This small molecule binds to this protein.
Small molecule (SMILES): CN(C)C[C@H](O)COc1ccc(Nc2ncc3[nH]c(=O)c(=O)n(-c4ccc5c(c4)CCC5)c3n2)cc1

Sequence of chain 1.A:
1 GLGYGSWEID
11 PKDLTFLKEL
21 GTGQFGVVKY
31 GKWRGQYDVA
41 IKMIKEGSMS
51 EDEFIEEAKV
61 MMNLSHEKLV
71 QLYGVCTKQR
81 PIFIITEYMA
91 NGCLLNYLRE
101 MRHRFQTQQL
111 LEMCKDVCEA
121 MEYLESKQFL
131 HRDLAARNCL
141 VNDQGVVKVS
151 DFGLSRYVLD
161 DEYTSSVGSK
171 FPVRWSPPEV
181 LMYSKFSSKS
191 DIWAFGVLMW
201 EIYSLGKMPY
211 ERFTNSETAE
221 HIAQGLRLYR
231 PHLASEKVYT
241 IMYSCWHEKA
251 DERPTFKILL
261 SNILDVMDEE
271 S

Binding-site contacts:
Ligand atom C19 contacts residue ALA40 of chain 1.A at 3.4 Å (hydrophobic).
Ligand atom O7 contacts residue LEU20 of chain 1.A at 3.8 Å.
Ligand atom C20 contacts residue LEU140 of chain 1.A at 3.4 Å (hydrophobic).
Ligand atom C24 contacts residue LYS42 of chain 1.A at 3.4 Å.
Ligand atom C17 contacts residue MET89 of chain 1.A at 3.7 Å (hydrophobic).
Ligand atom C19 contacts residue GLU87 of chain 1.A at 3.3 Å.
Ligand atom C20 contacts residue THR86 of chain 1.A at 3.7 Å.
Ligand atom C17 contacts residue LEU20 of chain 1.A at 3.8 Å (hydrophobic).
Ligand atom N18 contacts residue TYR88 of chain 1.A at 3.9 Å.
Ligand atom C22 contacts residue LYS42 of chain 1.A at 3.5 Å.
Ligand atom N21 contacts residue ALA40 of chain 1.A at 3.7 Å.
Ligand atom C14 contacts residue GLY92 of chain 1.A at 3.6 Å.
Ligand atom O25 contacts residue VAL28 of chain 1.A at 3.8 Å.
Ligand atom C8 contacts residue LEU20 of chain 1.A at 3.5 Å (hydrophobic).
Ligand atom O23 contacts residue THR86 of chain 1.A at 3.5 Å.
Ligand atom C32 contacts residue LEU20 of chain 1.A at 3.7 Å (hydrophobic).
Ligand atom C20 contacts residue ALA40 of chain 1.A at 3.5 Å (hydrophobic).
Ligand atom C13 contacts residue GLY92 of chain 1.A at 3.6 Å.
Ligand atom C19 contacts residue LEU140 of chain 1.A at 3.6 Å (hydrophobic).
Ligand atom C15 contacts residue GLY92 of chain 1.A at 3.7 Å.
Ligand atom C22 contacts residue THR86 of chain 1.A at 3.7 Å.
Ligand atom C19 contacts residue THR86 of chain 1.A at 3.7 Å.
Ligand atom C27 contacts residue LEU140 of chain 1.A at 3.6 Å (hydrophobic).
Ligand atom C33 contacts residue THR22 of chain 1.A at 3.7 Å.
Ligand atom C14 contacts residue LEU20 of chain 1.A at 3.9 Å (hydrophobic).
Ligand atom N16 contacts residue MET89 of chain 1.A at 2.7 Å (h-bond).
Ligand atom C14 contacts residue MET89 of chain 1.A at 3.3 Å (hydrophobic).
Ligand atom C32 contacts residue GLY21 of chain 1.A at 3.5 Å.
Ligand atom C30 contacts residue VAL28 of chain 1.A at 3.7 Å (hydrophobic).
Ligand atom C19 contacts residue MET89 of chain 1.A at 3.8 Å (hydrophobic).
Ligand atom C12 contacts residue GLY92 of chain 1.A at 3.8 Å.
Ligand atom C33 contacts residue GLY21 of chain 1.A at 3.7 Å.
Ligand atom C13 contacts residue MET89 of chain 1.A at 3.4 Å (hydrophobic).
Ligand atom N28 contacts residue LEU140 of chain 1.A at 3.8 Å.
Ligand atom N18 contacts residue MET89 of chain 1.A at 3.1 Å (h-bond).
Ligand atom N16 contacts residue LEU20 of chain 1.A at 3.8 Å.
Ligand atom O25 contacts residue LYS42 of chain 1.A at 2.5 Å (salt-bridge).
Ligand atom N21 contacts residue THR86 of chain 1.A at 2.9 Å (h-bond).
Ligand atom C13 contacts residue LEU20 of chain 1.A at 3.8 Å (hydrophobic).
Ligand atom O23 contacts residue LYS42 of chain 1.A at 2.9 Å (salt-bridge).